Binding-site contacts:
Ligand atom O5 contacts residue ASN81 of chain 1.A at 2.5 Å (h-bond).
Ligand atom O6 contacts residue GLU119 of chain 1.A at 3.4 Å.
Ligand atom C5 contacts residue ASN81 of chain 1.A at 3.2 Å.
Ligand atom C5 contacts residue GLU119 of chain 1.A at 4.3 Å.
Ligand atom C8 contacts residue GLN80 of chain 1.A at 3.5 Å.
Ligand atom C6 contacts residue GLU119 of chain 1.A at 3.8 Å.
Ligand atom C1 contacts residue PHE120 of chain 1.A at 3.6 Å (hydrophobic).
Ligand atom C7 contacts residue GLN80 of chain 1.A at 4.4 Å.
Ligand atom C8 contacts residue ARG150 of chain 1.A at 3.5 Å.
Ligand atom O7 contacts residue ARG150 of chain 1.A at 4.0 Å.
Ligand atom C6 contacts residue ASN81 of chain 1.A at 3.1 Å.
Ligand atom O5 contacts residue GLU119 of chain 1.A at 4.0 Å.
Ligand atom O6 contacts residue ASN81 of chain 1.A at 4.5 Å.
Ligand atom C4 contacts residue ASN81 of chain 1.A at 3.9 Å.
Ligand atom O5 contacts residue PHE120 of chain 1.A at 3.0 Å (h-bond).
Ligand atom C5 contacts residue PHE120 of chain 1.A at 4.1 Å (hydrophobic).
Ligand atom C1 contacts residue ARG150 of chain 1.A at 4.2 Å.
Ligand atom N2 contacts residue ASN81 of chain 1.A at 3.3 Å (h-bond).
Ligand atom N2 contacts residue ARG150 of chain 1.A at 3.9 Å.
Ligand atom C1 contacts residue ASN81 of chain 1.A at 1.4 Å.
Ligand atom C7 contacts residue ARG150 of chain 1.A at 3.6 Å.
Ligand atom C3 contacts residue PHE120 of chain 1.A at 4.2 Å (hydrophobic).
Ligand atom C7 contacts residue ASN81 of chain 1.A at 3.4 Å.
Ligand atom C2 contacts residue PHE120 of chain 1.A at 4.4 Å (hydrophobic).
Ligand atom C3 contacts residue ASN81 of chain 1.A at 3.7 Å.
Ligand atom O7 contacts residue ASN81 of chain 1.A at 3.0 Å (h-bond).
Ligand atom C2 contacts residue ASN81 of chain 1.A at 2.5 Å.

The small molecule below binds the protein below.
Small molecule (SMILES): CC(=O)N[C@@H]1[C@@H](O)[C@H](O)[C@@H](CO)O[C@H]1O

Sequence of chain 1.A:
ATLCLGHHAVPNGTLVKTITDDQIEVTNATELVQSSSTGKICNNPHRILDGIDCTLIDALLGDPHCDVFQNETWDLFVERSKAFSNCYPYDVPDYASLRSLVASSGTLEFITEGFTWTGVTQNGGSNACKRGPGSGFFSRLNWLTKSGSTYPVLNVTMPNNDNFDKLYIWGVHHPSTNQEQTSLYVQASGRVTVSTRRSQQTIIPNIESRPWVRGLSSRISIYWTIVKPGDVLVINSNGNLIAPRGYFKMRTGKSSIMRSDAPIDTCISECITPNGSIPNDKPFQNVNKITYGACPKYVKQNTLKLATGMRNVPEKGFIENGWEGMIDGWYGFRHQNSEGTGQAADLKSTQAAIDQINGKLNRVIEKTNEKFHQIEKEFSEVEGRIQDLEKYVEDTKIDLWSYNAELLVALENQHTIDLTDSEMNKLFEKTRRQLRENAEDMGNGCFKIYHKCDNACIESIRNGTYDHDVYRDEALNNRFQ